Sequence of chain 1.A:
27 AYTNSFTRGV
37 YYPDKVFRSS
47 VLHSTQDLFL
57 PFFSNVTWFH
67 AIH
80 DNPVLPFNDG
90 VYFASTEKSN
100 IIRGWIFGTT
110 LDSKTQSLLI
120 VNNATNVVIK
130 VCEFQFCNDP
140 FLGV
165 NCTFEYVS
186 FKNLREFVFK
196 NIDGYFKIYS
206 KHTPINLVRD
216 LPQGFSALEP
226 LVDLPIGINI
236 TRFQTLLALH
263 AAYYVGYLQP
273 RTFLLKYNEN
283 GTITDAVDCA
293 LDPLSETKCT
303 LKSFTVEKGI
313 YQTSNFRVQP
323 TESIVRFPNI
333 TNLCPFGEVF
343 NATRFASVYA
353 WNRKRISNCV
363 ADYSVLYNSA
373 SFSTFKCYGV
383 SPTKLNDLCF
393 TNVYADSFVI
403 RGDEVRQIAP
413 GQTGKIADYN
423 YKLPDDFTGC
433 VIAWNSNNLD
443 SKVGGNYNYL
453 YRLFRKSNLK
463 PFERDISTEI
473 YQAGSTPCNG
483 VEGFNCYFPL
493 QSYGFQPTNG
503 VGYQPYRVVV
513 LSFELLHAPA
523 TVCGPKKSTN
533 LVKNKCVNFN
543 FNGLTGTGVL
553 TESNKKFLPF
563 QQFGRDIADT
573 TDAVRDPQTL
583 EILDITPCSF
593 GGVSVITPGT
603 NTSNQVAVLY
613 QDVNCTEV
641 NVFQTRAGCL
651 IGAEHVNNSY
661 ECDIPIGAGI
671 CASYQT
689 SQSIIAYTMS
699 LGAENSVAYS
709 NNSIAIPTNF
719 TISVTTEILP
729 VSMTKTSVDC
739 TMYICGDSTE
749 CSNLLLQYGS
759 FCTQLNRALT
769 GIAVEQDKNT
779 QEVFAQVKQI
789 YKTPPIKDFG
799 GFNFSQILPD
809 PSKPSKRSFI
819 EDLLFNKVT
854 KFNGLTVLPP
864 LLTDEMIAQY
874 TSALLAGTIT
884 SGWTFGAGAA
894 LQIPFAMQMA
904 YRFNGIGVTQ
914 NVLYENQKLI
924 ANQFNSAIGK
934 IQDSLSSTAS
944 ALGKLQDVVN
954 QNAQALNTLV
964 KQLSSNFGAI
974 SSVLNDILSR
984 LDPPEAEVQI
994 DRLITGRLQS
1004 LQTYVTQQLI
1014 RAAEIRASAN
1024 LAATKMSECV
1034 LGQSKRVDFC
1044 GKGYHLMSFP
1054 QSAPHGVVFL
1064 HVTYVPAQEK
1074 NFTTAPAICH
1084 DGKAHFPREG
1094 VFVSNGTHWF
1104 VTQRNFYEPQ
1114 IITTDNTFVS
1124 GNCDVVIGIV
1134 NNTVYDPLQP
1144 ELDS

The protein below binds the small molecule below.
Small molecule (SMILES): CC(=O)N[C@@H]1[C@@H](O)[C@H](O)[C@@H](CO)O[C@H]1O

Binding-site contacts:
Ligand atom C5 contacts residue ASN657 of chain 1.A at 3.7 Å.
Ligand atom C1 contacts residue ASN657 of chain 1.A at 1.4 Å.
Ligand atom C8 contacts residue HIS655 of chain 1.A at 3.2 Å.
Ligand atom O5 contacts residue ASN657 of chain 1.A at 2.4 Å (h-bond).
Ligand atom O7 contacts residue ASN657 of chain 1.A at 3.0 Å (h-bond).
Ligand atom C4 contacts residue ASN657 of chain 1.A at 4.2 Å.
Ligand atom C3 contacts residue ASN657 of chain 1.A at 3.8 Å.
Ligand atom N2 contacts residue ASN657 of chain 1.A at 2.9 Å (h-bond).
Ligand atom C2 contacts residue ASN657 of chain 1.A at 2.5 Å.
Ligand atom C8 contacts residue ASN657 of chain 1.A at 4.2 Å.
Ligand atom C7 contacts residue ASN657 of chain 1.A at 3.1 Å.